Sequence of chain 1.C:
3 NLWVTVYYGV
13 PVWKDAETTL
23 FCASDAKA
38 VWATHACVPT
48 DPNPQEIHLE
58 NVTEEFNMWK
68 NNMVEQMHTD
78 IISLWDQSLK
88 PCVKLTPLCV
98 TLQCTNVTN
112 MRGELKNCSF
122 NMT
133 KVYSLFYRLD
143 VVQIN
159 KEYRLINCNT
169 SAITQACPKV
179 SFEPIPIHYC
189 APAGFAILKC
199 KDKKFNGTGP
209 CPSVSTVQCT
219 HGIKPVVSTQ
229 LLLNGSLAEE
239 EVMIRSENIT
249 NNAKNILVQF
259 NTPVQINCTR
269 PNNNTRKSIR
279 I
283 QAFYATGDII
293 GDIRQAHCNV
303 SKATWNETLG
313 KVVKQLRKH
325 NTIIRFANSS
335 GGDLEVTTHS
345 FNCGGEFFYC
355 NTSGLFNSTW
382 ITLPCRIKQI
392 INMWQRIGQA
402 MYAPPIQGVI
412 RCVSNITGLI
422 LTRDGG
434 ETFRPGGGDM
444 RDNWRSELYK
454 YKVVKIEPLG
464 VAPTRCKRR

Binding-site contacts:
Ligand atom O5 contacts residue ASN416 of chain 1.C at 2.3 Å (h-bond).
Ligand atom N2 contacts residue ASN416 of chain 1.C at 3.0 Å (h-bond).
Ligand atom C5 contacts residue ASN416 of chain 1.C at 3.6 Å.
Ligand atom O5 contacts residue PRO261 of chain 1.C at 3.9 Å.
Ligand atom C8 contacts residue NAG1 of chain 1.W at 3.7 Å.
Ligand atom O7 contacts residue NAG1 of chain 1.W at 2.2 Å (h-bond).
Ligand atom C3 contacts residue ASN416 of chain 1.C at 3.8 Å.
Ligand atom C1 contacts residue PRO261 of chain 1.C at 4.2 Å (hydrophobic).
Ligand atom O6 contacts residue PRO261 of chain 1.C at 4.5 Å.
Ligand atom C8 contacts residue GLN263 of chain 1.C at 4.2 Å.
Ligand atom N2 contacts residue NAG1 of chain 1.W at 4.3 Å.
Ligand atom C1 contacts residue ASN416 of chain 1.C at 1.4 Å.
Ligand atom C4 contacts residue ASN416 of chain 1.C at 4.1 Å.
Ligand atom C2 contacts residue ASN416 of chain 1.C at 2.5 Å.
Ligand atom C8 contacts residue VAL414 of chain 1.C at 3.9 Å (hydrophobic).
Ligand atom C7 contacts residue NAG1 of chain 1.W at 3.2 Å.
Ligand atom C7 contacts residue ASN416 of chain 1.C at 4.1 Å.

The protein below binds the small molecule below.
Small molecule (SMILES): CC(=O)N[C@H]1[C@H](O[C@H]2[C@H](O)[C@@H](NC(C)=O)CO[C@@H]2CO)O[C@H](CO)[C@@H](O)[C@@H]1O